Binding-site contacts:
Ligand atom N2 contacts residue ASN48 of chain 1.A at 2.9 Å (h-bond).
Ligand atom C4 contacts residue ASN48 of chain 1.A at 4.2 Å.
Ligand atom O7 contacts residue ASN48 of chain 1.A at 3.2 Å (h-bond).
Ligand atom O5 contacts residue ASN48 of chain 1.A at 2.4 Å (h-bond).
Ligand atom C7 contacts residue ASN48 of chain 1.A at 3.2 Å.
Ligand atom C8 contacts residue ASN48 of chain 1.A at 4.4 Å.
Ligand atom C1 contacts residue ASN48 of chain 1.A at 1.4 Å.
Ligand atom C2 contacts residue ASN48 of chain 1.A at 2.5 Å.
Ligand atom C3 contacts residue ASN48 of chain 1.A at 3.8 Å.
Ligand atom C5 contacts residue ASN48 of chain 1.A at 3.7 Å.

The small molecule below binds the protein below.
Small molecule (SMILES): CC(=O)N[C@H]1[C@H](O[C@H]2[C@H](O)[C@@H](NC(C)=O)CO[C@@H]2CO)O[C@H](CO)[C@@H](O)[C@@H]1O

Sequence of chain 1.A:
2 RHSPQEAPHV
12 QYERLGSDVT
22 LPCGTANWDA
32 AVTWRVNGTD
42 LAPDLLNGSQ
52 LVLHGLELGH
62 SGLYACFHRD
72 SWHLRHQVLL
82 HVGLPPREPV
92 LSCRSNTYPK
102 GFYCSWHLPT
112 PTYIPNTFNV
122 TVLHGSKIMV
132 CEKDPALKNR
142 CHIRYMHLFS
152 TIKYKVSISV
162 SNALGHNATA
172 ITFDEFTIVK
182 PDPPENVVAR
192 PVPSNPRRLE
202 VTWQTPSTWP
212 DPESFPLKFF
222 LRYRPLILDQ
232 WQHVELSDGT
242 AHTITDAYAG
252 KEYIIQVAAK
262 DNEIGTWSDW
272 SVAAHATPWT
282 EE